Sequence of chain 1.A:
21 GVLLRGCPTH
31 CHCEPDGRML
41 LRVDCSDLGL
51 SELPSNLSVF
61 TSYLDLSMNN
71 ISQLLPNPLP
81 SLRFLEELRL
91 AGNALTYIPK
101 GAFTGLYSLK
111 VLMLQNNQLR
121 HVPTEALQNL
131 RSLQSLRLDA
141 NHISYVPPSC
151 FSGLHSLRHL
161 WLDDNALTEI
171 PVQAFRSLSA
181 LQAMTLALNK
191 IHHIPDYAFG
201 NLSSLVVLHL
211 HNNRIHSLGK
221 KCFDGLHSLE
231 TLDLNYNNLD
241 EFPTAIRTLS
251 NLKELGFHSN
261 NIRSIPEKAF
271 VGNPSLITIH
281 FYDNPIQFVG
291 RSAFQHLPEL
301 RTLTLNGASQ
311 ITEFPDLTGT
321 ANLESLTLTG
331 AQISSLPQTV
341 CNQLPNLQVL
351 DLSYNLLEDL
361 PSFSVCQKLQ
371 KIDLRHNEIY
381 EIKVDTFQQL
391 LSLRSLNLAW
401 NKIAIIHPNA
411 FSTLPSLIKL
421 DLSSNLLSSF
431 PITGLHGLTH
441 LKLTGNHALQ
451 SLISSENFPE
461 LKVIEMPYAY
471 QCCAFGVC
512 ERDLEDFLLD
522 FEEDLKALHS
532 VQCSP

The protein below binds the small molecule below.
Small molecule (SMILES): CC(=O)N[C@@H]1[C@@H](O)[C@H](O)[C@@H](CO)O[C@H]1O

Binding-site contacts:
Ligand atom C1 contacts residue ASN56 of chain 1.A at 1.4 Å.
Ligand atom C7 contacts residue ASN56 of chain 1.A at 3.2 Å.
Ligand atom C2 contacts residue ASN56 of chain 1.A at 2.5 Å.
Ligand atom O7 contacts residue ASN56 of chain 1.A at 3.2 Å (h-bond).
Ligand atom C8 contacts residue SER55 of chain 1.A at 3.2 Å.
Ligand atom O5 contacts residue ASN56 of chain 1.A at 2.4 Å (h-bond).
Ligand atom C4 contacts residue ASN56 of chain 1.A at 4.2 Å.
Ligand atom N2 contacts residue ASN56 of chain 1.A at 2.9 Å (h-bond).
Ligand atom C7 contacts residue SER55 of chain 1.A at 4.2 Å.
Ligand atom C8 contacts residue ASN56 of chain 1.A at 4.4 Å.
Ligand atom C5 contacts residue ASN56 of chain 1.A at 3.7 Å.
Ligand atom O6 contacts residue GLY21 of chain 1.A at 3.9 Å.
Ligand atom C3 contacts residue ASN56 of chain 1.A at 3.8 Å.